Sequence of chain 1.B:
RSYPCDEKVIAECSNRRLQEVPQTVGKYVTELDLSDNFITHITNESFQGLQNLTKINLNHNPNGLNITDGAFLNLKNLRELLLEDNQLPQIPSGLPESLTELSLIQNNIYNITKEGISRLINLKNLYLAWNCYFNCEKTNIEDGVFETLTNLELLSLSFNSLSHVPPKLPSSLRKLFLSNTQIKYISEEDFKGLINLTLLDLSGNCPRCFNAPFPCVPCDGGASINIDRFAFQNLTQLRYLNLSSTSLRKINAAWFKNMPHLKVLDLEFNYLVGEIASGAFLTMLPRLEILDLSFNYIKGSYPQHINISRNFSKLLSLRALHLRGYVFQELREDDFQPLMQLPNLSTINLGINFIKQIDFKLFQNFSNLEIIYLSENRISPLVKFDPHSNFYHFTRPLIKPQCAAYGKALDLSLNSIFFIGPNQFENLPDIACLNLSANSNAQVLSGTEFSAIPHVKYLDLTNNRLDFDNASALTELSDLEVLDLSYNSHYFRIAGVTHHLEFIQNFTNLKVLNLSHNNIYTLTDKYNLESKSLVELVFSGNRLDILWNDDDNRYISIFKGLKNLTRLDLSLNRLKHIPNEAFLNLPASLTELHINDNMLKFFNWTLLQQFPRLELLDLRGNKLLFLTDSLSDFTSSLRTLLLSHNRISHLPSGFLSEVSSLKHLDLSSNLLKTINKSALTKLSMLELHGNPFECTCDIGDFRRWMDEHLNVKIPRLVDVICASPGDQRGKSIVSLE

Binding-site contacts:
Ligand atom C6 contacts residue LYS586 of chain 1.B at 4.2 Å.
Ligand atom C7 contacts residue ASN618 of chain 1.B at 3.7 Å.
Ligand atom C8 contacts residue ASN618 of chain 1.B at 4.1 Å.
Ligand atom C5 contacts residue LYS586 of chain 1.B at 4.5 Å.
Ligand atom C5 contacts residue ASN618 of chain 1.B at 3.7 Å.
Ligand atom O5 contacts residue LYS586 of chain 1.B at 3.4 Å (salt-bridge).
Ligand atom C1 contacts residue VAL589 of chain 1.B at 4.0 Å (hydrophobic).
Ligand atom C8 contacts residue THR620 of chain 1.B at 3.8 Å.
Ligand atom C4 contacts residue ASN618 of chain 1.B at 4.2 Å.
Ligand atom O6 contacts residue SER587 of chain 1.B at 4.0 Å.
Ligand atom O5 contacts residue SER587 of chain 1.B at 4.2 Å.
Ligand atom C1 contacts residue SER587 of chain 1.B at 4.2 Å.
Ligand atom O7 contacts residue ASN618 of chain 1.B at 3.6 Å (h-bond).
Ligand atom C3 contacts residue ASN618 of chain 1.B at 3.7 Å.
Ligand atom C1 contacts residue LYS586 of chain 1.B at 4.2 Å.
Ligand atom N2 contacts residue VAL589 of chain 1.B at 4.3 Å.
Ligand atom O5 contacts residue ASN618 of chain 1.B at 2.3 Å (h-bond).
Ligand atom N2 contacts residue ASN618 of chain 1.B at 2.9 Å (h-bond).
Ligand atom C1 contacts residue ASN618 of chain 1.B at 1.4 Å.
Ligand atom O6 contacts residue LYS586 of chain 1.B at 3.7 Å.
Ligand atom C8 contacts residue ARG667 of chain 1.B at 4.5 Å.
Ligand atom C2 contacts residue ASN618 of chain 1.B at 2.5 Å.

A protein and the small-molecule ligand that binds it are described below.
Small molecule (SMILES): CC(=O)N[C@@H]1[C@@H](O)[C@H](O)[C@@H](CO)O[C@H]1O